Binding-site contacts:
Ligand atom C5 contacts residue ARG210 of chain 1.B at 3.4 Å.
Ligand atom O7 contacts residue LEU206 of chain 1.B at 3.3 Å.
Ligand atom C1 contacts residue LEU206 of chain 1.B at 4.1 Å (hydrophobic).
Ligand atom O5 contacts residue ARG210 of chain 1.B at 4.1 Å.
Ligand atom C1 contacts residue TYR115 of chain 1.A at 4.1 Å (hydrophobic).
Ligand atom C3 contacts residue ASN112 of chain 1.A at 3.8 Å.
Ligand atom O6 contacts residue ALA207 of chain 1.B at 4.0 Å.
Ligand atom O4 contacts residue ARG210 of chain 1.B at 3.0 Å (salt-bridge).
Ligand atom O5 contacts residue ASN112 of chain 1.A at 2.3 Å (h-bond).
Ligand atom O6 contacts residue TYR115 of chain 1.A at 3.5 Å (h-bond).
Ligand atom C2 contacts residue ASN112 of chain 1.A at 2.5 Å.
Ligand atom C4 contacts residue ASN112 of chain 1.A at 4.2 Å.
Ligand atom C8 contacts residue ARG184 of chain 1.A at 3.1 Å.
Ligand atom C6 contacts residue PHE188 of chain 1.A at 3.8 Å (hydrophobic).
Ligand atom N2 contacts residue ASN112 of chain 1.A at 3.0 Å (h-bond).
Ligand atom O5 contacts residue TYR115 of chain 1.A at 3.5 Å.
Ligand atom C4 contacts residue ARG184 of chain 1.A at 4.3 Å.
Ligand atom C5 contacts residue ASN112 of chain 1.A at 3.6 Å.
Ligand atom O7 contacts residue ARG184 of chain 1.A at 4.0 Å.
Ligand atom C6 contacts residue TYR115 of chain 1.A at 3.7 Å (hydrophobic).
Ligand atom O7 contacts residue ASN112 of chain 1.A at 4.1 Å.
Ligand atom O5 contacts residue LEU206 of chain 1.B at 4.0 Å.
Ligand atom O3 contacts residue LEU206 of chain 1.B at 4.1 Å.
Ligand atom C5 contacts residue PHE188 of chain 1.A at 4.2 Å (hydrophobic).
Ligand atom C7 contacts residue ARG184 of chain 1.A at 4.0 Å.
Ligand atom C4 contacts residue ARG210 of chain 1.B at 3.7 Å.
Ligand atom C6 contacts residue ALA207 of chain 1.B at 4.2 Å (hydrophobic).
Ligand atom C2 contacts residue GLU108 of chain 1.A at 4.1 Å.
Ligand atom C1 contacts residue ARG210 of chain 1.B at 4.1 Å.
Ligand atom C3 contacts residue ARG210 of chain 1.B at 4.1 Å.
Ligand atom C4 contacts residue LEU206 of chain 1.B at 3.8 Å (hydrophobic).
Ligand atom C7 contacts residue ASN112 of chain 1.A at 3.8 Å.
Ligand atom O6 contacts residue LEU206 of chain 1.B at 3.8 Å.
Ligand atom C5 contacts residue LEU206 of chain 1.B at 4.2 Å (hydrophobic).
Ligand atom C1 contacts residue GLU108 of chain 1.A at 3.7 Å.
Ligand atom C6 contacts residue ARG210 of chain 1.B at 3.9 Å.
Ligand atom O4 contacts residue ARG184 of chain 1.A at 3.6 Å (salt-bridge).
Ligand atom C1 contacts residue ASN112 of chain 1.A at 1.4 Å.
Ligand atom O5 contacts residue GLU108 of chain 1.A at 3.6 Å.
Ligand atom C3 contacts residue ARG184 of chain 1.A at 4.2 Å.

A small-molecule ligand and the protein it binds are described below.
Small molecule (SMILES): CC(=O)N[C@H]1[C@H](O[C@H]2[C@H](O)[C@@H](NC(C)=O)CO[C@@H]2CO)O[C@H](CO)[C@@H](O[C@H]2O[C@H](CO)[C@@H](O)[C@H](O)[C@@H]2O)[C@@H]1O

Sequence of chain 1.B:
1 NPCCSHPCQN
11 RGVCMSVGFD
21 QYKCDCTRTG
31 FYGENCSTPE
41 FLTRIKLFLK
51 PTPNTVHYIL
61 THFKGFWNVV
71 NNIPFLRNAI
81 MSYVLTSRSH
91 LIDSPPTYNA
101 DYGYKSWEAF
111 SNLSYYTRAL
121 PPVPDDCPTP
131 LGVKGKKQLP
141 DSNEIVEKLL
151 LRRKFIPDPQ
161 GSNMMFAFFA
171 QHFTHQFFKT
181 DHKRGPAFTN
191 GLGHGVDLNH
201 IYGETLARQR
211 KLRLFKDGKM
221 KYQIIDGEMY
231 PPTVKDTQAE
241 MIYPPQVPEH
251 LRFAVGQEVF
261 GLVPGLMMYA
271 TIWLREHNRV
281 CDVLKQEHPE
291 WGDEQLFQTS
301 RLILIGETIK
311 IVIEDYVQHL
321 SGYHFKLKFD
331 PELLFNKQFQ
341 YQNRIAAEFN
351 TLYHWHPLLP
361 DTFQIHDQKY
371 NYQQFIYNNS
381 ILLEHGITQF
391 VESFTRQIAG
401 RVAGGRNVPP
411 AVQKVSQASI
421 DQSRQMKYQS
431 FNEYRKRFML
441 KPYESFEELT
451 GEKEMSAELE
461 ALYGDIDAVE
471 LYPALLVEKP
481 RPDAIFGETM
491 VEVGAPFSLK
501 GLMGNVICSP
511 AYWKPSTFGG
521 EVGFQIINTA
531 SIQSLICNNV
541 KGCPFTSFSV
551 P

Sequence of chain 1.A:
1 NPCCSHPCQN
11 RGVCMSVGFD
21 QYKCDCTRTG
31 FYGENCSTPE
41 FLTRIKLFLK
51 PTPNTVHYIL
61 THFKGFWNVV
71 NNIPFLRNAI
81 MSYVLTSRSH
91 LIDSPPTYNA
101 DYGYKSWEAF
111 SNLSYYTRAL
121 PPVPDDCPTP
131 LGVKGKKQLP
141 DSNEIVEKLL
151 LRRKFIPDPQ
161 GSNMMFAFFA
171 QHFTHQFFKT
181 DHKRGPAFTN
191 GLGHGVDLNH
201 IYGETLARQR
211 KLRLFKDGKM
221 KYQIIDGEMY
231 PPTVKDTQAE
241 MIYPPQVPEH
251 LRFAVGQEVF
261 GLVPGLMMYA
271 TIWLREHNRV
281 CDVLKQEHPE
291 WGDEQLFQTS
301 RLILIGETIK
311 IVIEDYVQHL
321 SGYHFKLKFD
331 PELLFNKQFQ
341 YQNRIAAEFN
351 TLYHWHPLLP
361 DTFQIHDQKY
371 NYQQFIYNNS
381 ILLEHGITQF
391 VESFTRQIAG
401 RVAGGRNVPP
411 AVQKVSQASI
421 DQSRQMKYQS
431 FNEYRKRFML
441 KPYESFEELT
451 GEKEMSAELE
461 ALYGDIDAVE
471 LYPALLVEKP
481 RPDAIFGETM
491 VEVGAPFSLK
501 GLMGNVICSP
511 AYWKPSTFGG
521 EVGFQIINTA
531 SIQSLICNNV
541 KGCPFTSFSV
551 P